Sequence of chain 1.A:
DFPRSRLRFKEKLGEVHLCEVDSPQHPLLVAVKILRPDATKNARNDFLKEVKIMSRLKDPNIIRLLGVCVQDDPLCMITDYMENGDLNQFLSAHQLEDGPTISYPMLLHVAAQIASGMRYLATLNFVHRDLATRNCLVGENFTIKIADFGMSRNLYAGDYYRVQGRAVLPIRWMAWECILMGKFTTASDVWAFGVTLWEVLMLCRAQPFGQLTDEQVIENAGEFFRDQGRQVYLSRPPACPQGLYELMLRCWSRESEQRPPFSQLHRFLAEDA

A small-molecule ligand and the protein it binds are described below.
Small molecule (SMILES): CS(=O)(=O)N1CCC[C@H](NC(=O)[C@H](CCC2CCCCC2)NC(=O)c2ccc(CNC(=O)c3cnc4ccccn34)cc2)C1

Binding-site contacts:
Ligand atom C25 contacts residue ALA55 of chain 1.A at 3.5 Å (hydrophobic).
Ligand atom N4 contacts residue TYR105 of chain 1.A at 3.8 Å.
Ligand atom C15 contacts residue PHE164 of chain 1.A at 3.6 Å (hydrophobic).
Ligand atom N3 contacts residue ALA55 of chain 1.A at 3.6 Å.
Ligand atom N4 contacts residue MET106 of chain 1.A at 3.1 Å (h-bond).
Ligand atom C8 contacts residue ASP186 of chain 1.A at 3.6 Å.
Ligand atom C12 contacts residue ILE87 of chain 1.A at 3.8 Å (hydrophobic).
Ligand atom C2 contacts residue GLU74 of chain 1.A at 3.3 Å.
Ligand atom C7 contacts residue GLY188 of chain 1.A at 3.8 Å.
Ligand atom C1 contacts residue ASP186 of chain 1.A at 3.7 Å.
Ligand atom C26 contacts residue ALA55 of chain 1.A at 3.4 Å (hydrophobic).
Ligand atom N contacts residue ASP186 of chain 1.A at 3.6 Å.
Ligand atom N1 contacts residue ASP186 of chain 1.A at 2.9 Å (salt-bridge).
Ligand atom C20 contacts residue MET78 of chain 1.A at 3.8 Å (hydrophobic).
Ligand atom C31 contacts residue MET106 of chain 1.A at 3.2 Å (hydrophobic).
Ligand atom C23 contacts residue THR103 of chain 1.A at 3.6 Å.
Ligand atom O4 contacts residue PHE187 of chain 1.A at 3.6 Å.
Ligand atom O contacts residue ALA185 of chain 1.A at 3.6 Å.
Ligand atom C19 contacts residue ILE87 of chain 1.A at 3.4 Å (hydrophobic).
Ligand atom C26 contacts residue ASP104 of chain 1.A at 3.4 Å.
Ligand atom O3 contacts residue GLU74 of chain 1.A at 3.5 Å.
Ligand atom C1 contacts residue GLU74 of chain 1.A at 3.5 Å.
Ligand atom C9 contacts residue MET78 of chain 1.A at 3.5 Å (hydrophobic).
Ligand atom C2 contacts residue ASP186 of chain 1.A at 3.8 Å.
Ligand atom N4 contacts residue ASP104 of chain 1.A at 3.8 Å.
Ligand atom N contacts residue GLU74 of chain 1.A at 2.7 Å (salt-bridge).
Ligand atom C contacts residue ASP186 of chain 1.A at 3.4 Å.
Ligand atom N1 contacts residue GLU74 of chain 1.A at 3.6 Å (salt-bridge).
Ligand atom C10 contacts residue MET78 of chain 1.A at 3.5 Å (hydrophobic).
Ligand atom C17 contacts residue GLU74 of chain 1.A at 3.7 Å.
Ligand atom C20 contacts residue GLU74 of chain 1.A at 3.1 Å.
Ligand atom O4 contacts residue VAL26 of chain 1.A at 3.6 Å.
Ligand atom N3 contacts residue THR103 of chain 1.A at 3.0 Å (h-bond).
Ligand atom C4 contacts residue ASP186 of chain 1.A at 3.7 Å.
Ligand atom N4 contacts residue LEU175 of chain 1.A at 3.8 Å.
Ligand atom C contacts residue GLU74 of chain 1.A at 3.6 Å.
Ligand atom O contacts residue ASP186 of chain 1.A at 2.6 Å (salt-bridge).
Ligand atom C8 contacts residue GLY188 of chain 1.A at 3.6 Å.
Ligand atom C18 contacts residue ILE87 of chain 1.A at 3.6 Å (hydrophobic).
Ligand atom C26 contacts residue THR103 of chain 1.A at 3.7 Å.